The small molecule below binds the protein below.
Small molecule (SMILES): COc1ccc2nc(C)c(O[C@@H]3C[C@H]4C(=O)N[C@]5(C(=O)NS(=O)(=O)C6(C)CC6)C[C@H]5/C=C\CCCCC[C@H](NC(=O)OC5(C)CCC5)C(=O)N4C3)nc2c1

Binding-site contacts:
Ligand atom C42 contacts residue GLN60 of chain 1.A at 3.5 Å.
Ligand atom C54 contacts residue ARG142 of chain 1.A at 3.4 Å.
Ligand atom C24 contacts residue ASP100 of chain 1.A at 3.4 Å.
Ligand atom O38 contacts residue PHE62 of chain 1.A at 3.3 Å.
Ligand atom C29 contacts residue VAL97 of chain 1.A at 3.5 Å (hydrophobic).
Ligand atom C18 contacts residue ALA176 of chain 1.A at 3.6 Å (hydrophobic).
Ligand atom N08 contacts residue ARG174 of chain 1.A at 2.9 Å (salt-bridge).
Ligand atom S37 contacts residue SER158 of chain 1.A at 3.5 Å (h-bond).
Ligand atom O36 contacts residue GLY156 of chain 1.A at 3.0 Å (h-bond).
Ligand atom O12 contacts residue ALA176 of chain 1.A at 2.9 Å (h-bond).
Ligand atom C43 contacts residue HIS76 of chain 1.A at 3.6 Å.
Ligand atom C41 contacts residue HIS76 of chain 1.A at 3.4 Å.
Ligand atom C27 contacts residue HIS76 of chain 1.A at 3.4 Å.
Ligand atom N08 contacts residue HIS76 of chain 1.A at 3.3 Å (h-bond).
Ligand atom N13 contacts residue ALA176 of chain 1.A at 2.8 Å (h-bond).
Ligand atom O39 contacts residue GLY156 of chain 1.A at 3.0 Å (h-bond).
Ligand atom O36 contacts residue LEU154 of chain 1.A at 3.5 Å (h-bond).
Ligand atom O38 contacts residue SER158 of chain 1.A at 2.9 Å (h-bond).
Ligand atom C06 contacts residue HIS76 of chain 1.A at 3.5 Å.
Ligand atom C01 contacts residue ARG174 of chain 1.A at 3.7 Å.
Ligand atom C53 contacts residue ARG142 of chain 1.A at 3.5 Å.
Ligand atom O12 contacts residue ALA175 of chain 1.A at 3.1 Å.
Ligand atom N35 contacts residue HIS76 of chain 1.A at 3.0 Å (h-bond).
Ligand atom O36 contacts residue SER158 of chain 1.A at 3.4 Å (h-bond).
Ligand atom O31 contacts residue TYR75 of chain 1.A at 3.4 Å.
Ligand atom C45 contacts residue LEU154 of chain 1.A at 3.6 Å (hydrophobic).
Ligand atom C34 contacts residue SER158 of chain 1.A at 3.5 Å.
Ligand atom C49 contacts residue PHE173 of chain 1.A at 3.3 Å (hydrophobic).
Ligand atom C23 contacts residue HIS76 of chain 1.A at 3.7 Å.
Ligand atom N25 contacts residue ASP100 of chain 1.A at 3.5 Å (salt-bridge).
Ligand atom C30 contacts residue VAL97 of chain 1.A at 3.4 Å (hydrophobic).
Ligand atom C01 contacts residue HIS76 of chain 1.A at 3.6 Å.
Ligand atom O36 contacts residue SER157 of chain 1.A at 3.5 Å (h-bond).
Ligand atom O15 contacts residue ALA176 of chain 1.A at 3.6 Å (h-bond).
Ligand atom C43 contacts residue GLN60 of chain 1.A at 3.3 Å.
Ligand atom O38 contacts residue GLY156 of chain 1.A at 3.2 Å.
Ligand atom C30 contacts residue ASP100 of chain 1.A at 3.5 Å.
Ligand atom N35 contacts residue SER158 of chain 1.A at 3.3 Å (h-bond).
Ligand atom C53 contacts residue SO41 of chain 1.I at 3.0 Å.
Ligand atom C02 contacts residue HIS76 of chain 1.A at 3.4 Å.

Sequence of chain 1.A:
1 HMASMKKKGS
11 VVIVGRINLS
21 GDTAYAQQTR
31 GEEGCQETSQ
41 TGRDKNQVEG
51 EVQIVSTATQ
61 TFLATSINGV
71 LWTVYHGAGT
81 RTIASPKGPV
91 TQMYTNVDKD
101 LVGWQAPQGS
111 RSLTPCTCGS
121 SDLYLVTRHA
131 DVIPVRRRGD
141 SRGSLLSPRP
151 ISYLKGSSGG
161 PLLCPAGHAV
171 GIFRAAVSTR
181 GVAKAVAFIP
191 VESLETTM